A protein and the small-molecule ligand that binds it are described below.
Small molecule (SMILES): CCCCN1C(=O)[C@@H](C)N(C)c2nc(Nc3cc(F)c(O)c(F)c3)ncc21

Binding-site contacts:
Ligand atom O1 contacts residue LYS71 of chain 1.B at 2.5 Å (salt-bridge).
Ligand atom N3 contacts residue LEU184 of chain 1.B at 3.6 Å.
Ligand atom C14 contacts residue ARG133 of chain 1.B at 3.7 Å.
Ligand atom C14 contacts residue PHE134 of chain 1.B at 3.9 Å (hydrophobic).
Ligand atom N1 contacts residue PHE134 of chain 1.B at 3.8 Å.
Ligand atom C3 contacts residue LYS71 of chain 1.B at 3.2 Å.
Ligand atom C16 contacts residue ARG133 of chain 1.B at 3.5 Å.
Ligand atom C6 contacts residue VAL69 of chain 1.B at 3.9 Å (hydrophobic).
Ligand atom F2 contacts residue MET131 of chain 1.B at 3.3 Å.
Ligand atom F1 contacts residue LYS71 of chain 1.B at 3.0 Å.
Ligand atom C12 contacts residue ILE43 of chain 1.B at 3.5 Å (hydrophobic).
Ligand atom C17 contacts residue ILE43 of chain 1.B at 3.5 Å (hydrophobic).
Ligand atom N1 contacts residue LEU184 of chain 1.B at 4.0 Å.
Ligand atom N2 contacts residue ARG133 of chain 1.B at 3.8 Å.
Ligand atom F1 contacts residue VAL196 of chain 1.B at 3.9 Å.
Ligand atom C1 contacts residue ASP132 of chain 1.B at 3.4 Å.
Ligand atom F1 contacts residue GOL1 of chain 1.Q at 3.0 Å.
Ligand atom N2 contacts residue PHE134 of chain 1.B at 3.0 Å (h-bond).
Ligand atom O1 contacts residue ASP197 of chain 1.B at 3.2 Å (salt-bridge).
Ligand atom C11 contacts residue ILE43 of chain 1.B at 3.6 Å (hydrophobic).
Ligand atom C1 contacts residue PHE134 of chain 1.B at 3.7 Å (hydrophobic).
Ligand atom O2 contacts residue ILE43 of chain 1.B at 3.8 Å.
Ligand atom C2 contacts residue MET131 of chain 1.B at 3.8 Å (hydrophobic).
Ligand atom C1 contacts residue MET131 of chain 1.B at 3.8 Å (hydrophobic).
Ligand atom N4 contacts residue GLY135 of chain 1.B at 3.9 Å.
Ligand atom N1 contacts residue ASP132 of chain 1.B at 3.3 Å (salt-bridge).
Ligand atom O1 contacts residue GLU83 of chain 1.B at 3.7 Å.
Ligand atom C4 contacts residue LYS71 of chain 1.B at 3.4 Å.
Ligand atom N5 contacts residue ILE43 of chain 1.B at 3.5 Å.
Ligand atom C13 contacts residue PHE134 of chain 1.B at 3.8 Å (hydrophobic).
Ligand atom C4 contacts residue VAL196 of chain 1.B at 3.9 Å (hydrophobic).
Ligand atom C6 contacts residue ASP132 of chain 1.B at 3.8 Å.
Ligand atom O1 contacts residue VAL196 of chain 1.B at 3.6 Å.
Ligand atom C8 contacts residue PHE134 of chain 1.B at 3.3 Å (hydrophobic).
Ligand atom N2 contacts residue LEU184 of chain 1.B at 3.8 Å.
Ligand atom C13 contacts residue GLY135 of chain 1.B at 3.4 Å.
Ligand atom N1 contacts residue VAL69 of chain 1.B at 3.6 Å.
Ligand atom F2 contacts residue PRO111 of chain 1.B at 3.6 Å.
Ligand atom C3 contacts residue VAL196 of chain 1.B at 3.6 Å (hydrophobic).
Ligand atom C7 contacts residue LEU184 of chain 1.B at 3.5 Å (hydrophobic).

Sequence of chain 1.B:
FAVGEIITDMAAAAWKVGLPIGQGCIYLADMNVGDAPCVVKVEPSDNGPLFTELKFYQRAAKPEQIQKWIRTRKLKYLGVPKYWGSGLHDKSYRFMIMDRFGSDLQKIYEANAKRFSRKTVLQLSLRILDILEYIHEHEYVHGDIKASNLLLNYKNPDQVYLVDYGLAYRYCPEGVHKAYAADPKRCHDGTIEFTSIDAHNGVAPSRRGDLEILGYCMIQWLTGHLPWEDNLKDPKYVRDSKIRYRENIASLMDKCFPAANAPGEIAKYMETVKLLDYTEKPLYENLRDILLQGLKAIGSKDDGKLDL